This protein binds this small molecule.
Small molecule (SMILES): CC(=O)N[C@@H]1[C@@H](O)[C@H](O)[C@@H](CO)O[C@H]1O

Binding-site contacts:
Ligand atom O3 contacts residue CYS308 of chain 1.A at 3.5 Å (h-bond).
Ligand atom C8 contacts residue ASN246 of chain 1.A at 3.8 Å.
Ligand atom O7 contacts residue ASN246 of chain 1.A at 4.1 Å.
Ligand atom O6 contacts residue NAG1 of chain 1.K at 4.0 Å.
Ligand atom C2 contacts residue ASN148 of chain 1.A at 2.5 Å.
Ligand atom O7 contacts residue VAL140 of chain 1.A at 4.3 Å.
Ligand atom C3 contacts residue ASP97 of chain 1.A at 4.4 Å.
Ligand atom C3 contacts residue VAL309 of chain 1.A at 4.1 Å (hydrophobic).
Ligand atom O7 contacts residue PRO98 of chain 1.A at 3.9 Å.
Ligand atom C5 contacts residue NAG1 of chain 1.K at 3.8 Å.
Ligand atom C7 contacts residue ASN246 of chain 1.A at 4.2 Å.
Ligand atom C7 contacts residue SER310 of chain 1.A at 3.7 Å.
Ligand atom O7 contacts residue ASN148 of chain 1.A at 4.0 Å.
Ligand atom O4 contacts residue ASP97 of chain 1.A at 4.2 Å.
Ligand atom O5 contacts residue VAL309 of chain 1.A at 4.4 Å.
Ligand atom O6 contacts residue LYS138 of chain 1.A at 4.0 Å.
Ligand atom C3 contacts residue SER310 of chain 1.A at 4.0 Å.
Ligand atom C8 contacts residue SER310 of chain 1.A at 3.6 Å.
Ligand atom N2 contacts residue SER310 of chain 1.A at 2.9 Å (h-bond).
Ligand atom O5 contacts residue NAG1 of chain 1.K at 3.5 Å.
Ligand atom C4 contacts residue ASP97 of chain 1.A at 3.8 Å.
Ligand atom C6 contacts residue NAG1 of chain 1.K at 3.6 Å.
Ligand atom C1 contacts residue SER310 of chain 1.A at 4.0 Å.
Ligand atom C5 contacts residue ASN148 of chain 1.A at 3.7 Å.
Ligand atom C7 contacts residue ASN148 of chain 1.A at 3.7 Å.
Ligand atom C1 contacts residue ASN148 of chain 1.A at 1.4 Å.
Ligand atom C8 contacts residue LEU147 of chain 1.A at 4.4 Å (hydrophobic).
Ligand atom C8 contacts residue PHE245 of chain 1.A at 4.4 Å (hydrophobic).
Ligand atom C3 contacts residue ASN148 of chain 1.A at 3.8 Å.
Ligand atom C4 contacts residue VAL309 of chain 1.A at 4.4 Å (hydrophobic).
Ligand atom C4 contacts residue ASN148 of chain 1.A at 4.2 Å.
Ligand atom O5 contacts residue LYS138 of chain 1.A at 4.2 Å.
Ligand atom O3 contacts residue ASP97 of chain 1.A at 4.0 Å.
Ligand atom C3 contacts residue CYS308 of chain 1.A at 4.3 Å (hydrophobic).
Ligand atom N2 contacts residue ASN148 of chain 1.A at 2.9 Å (h-bond).
Ligand atom C1 contacts residue NAG1 of chain 1.K at 4.2 Å.
Ligand atom C2 contacts residue SER310 of chain 1.A at 3.8 Å.
Ligand atom O5 contacts residue ASN148 of chain 1.A at 2.4 Å (h-bond).
Ligand atom C5 contacts residue VAL309 of chain 1.A at 3.8 Å (hydrophobic).
Ligand atom C1 contacts residue VAL309 of chain 1.A at 4.2 Å (hydrophobic).

Sequence of chain 1.A:
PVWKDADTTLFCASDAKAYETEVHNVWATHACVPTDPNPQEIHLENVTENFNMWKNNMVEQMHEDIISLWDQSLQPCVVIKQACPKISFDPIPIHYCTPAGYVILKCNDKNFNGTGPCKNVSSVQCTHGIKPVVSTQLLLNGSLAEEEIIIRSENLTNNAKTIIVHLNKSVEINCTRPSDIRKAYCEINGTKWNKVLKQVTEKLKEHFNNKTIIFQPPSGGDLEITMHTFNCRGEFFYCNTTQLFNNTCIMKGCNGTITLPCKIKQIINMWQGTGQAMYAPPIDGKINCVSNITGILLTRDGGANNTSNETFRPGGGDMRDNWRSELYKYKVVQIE